The small molecule below binds the protein below.
Small molecule (SMILES): N[C@@H](Cc1c[nH]c2ccccc12)C(=O)O

Sequence of chain 1.C:
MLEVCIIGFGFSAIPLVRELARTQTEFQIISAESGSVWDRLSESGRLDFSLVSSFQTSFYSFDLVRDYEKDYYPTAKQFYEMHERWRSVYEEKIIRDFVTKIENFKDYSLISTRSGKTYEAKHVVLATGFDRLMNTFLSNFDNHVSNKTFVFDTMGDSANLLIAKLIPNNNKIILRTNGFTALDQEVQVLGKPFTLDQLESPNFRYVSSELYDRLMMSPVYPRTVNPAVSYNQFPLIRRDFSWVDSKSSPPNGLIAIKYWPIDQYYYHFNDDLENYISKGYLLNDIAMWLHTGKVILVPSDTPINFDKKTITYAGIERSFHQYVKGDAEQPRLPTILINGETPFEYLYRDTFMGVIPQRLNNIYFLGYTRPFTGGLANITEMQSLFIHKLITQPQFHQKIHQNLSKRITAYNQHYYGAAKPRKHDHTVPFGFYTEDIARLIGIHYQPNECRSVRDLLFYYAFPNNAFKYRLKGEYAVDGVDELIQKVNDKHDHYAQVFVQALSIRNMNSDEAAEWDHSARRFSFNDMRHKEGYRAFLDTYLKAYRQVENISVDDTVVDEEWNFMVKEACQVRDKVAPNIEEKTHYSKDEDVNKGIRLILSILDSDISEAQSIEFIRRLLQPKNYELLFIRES

Binding-site contacts:
Ligand atom C contacts residue LYS595 of chain 1.C at 4.1 Å.
Ligand atom N contacts residue MET224 of chain 1.C at 4.1 Å.
Ligand atom CZ2 contacts residue MET224 of chain 1.C at 3.5 Å (hydrophobic).
Ligand atom O contacts residue LEU223 of chain 1.C at 3.4 Å (h-bond).
Ligand atom CH2 contacts residue MET224 of chain 1.C at 3.8 Å (hydrophobic).
Ligand atom CG contacts residue LEU207 of chain 1.C at 4.0 Å (hydrophobic).
Ligand atom CE2 contacts residue PHE532 of chain 1.C at 3.7 Å (hydrophobic).
Ligand atom C contacts residue GLN508 of chain 1.C at 3.6 Å.
Ligand atom CH2 contacts residue THR381 of chain 1.C at 4.2 Å.
Ligand atom CE3 contacts residue LEU204 of chain 1.C at 3.4 Å (hydrophobic).
Ligand atom CE2 contacts residue MET224 of chain 1.C at 3.5 Å (hydrophobic).
Ligand atom O contacts residue LYS595 of chain 1.C at 4.1 Å.
Ligand atom O contacts residue GLN508 of chain 1.C at 3.1 Å (h-bond).
Ligand atom CZ3 contacts residue LEU204 of chain 1.C at 3.8 Å (hydrophobic).
Ligand atom C contacts residue SER531 of chain 1.C at 3.8 Å.
Ligand atom CZ3 contacts residue PHE532 of chain 1.C at 4.2 Å (hydrophobic).
Ligand atom N contacts residue GLN508 of chain 1.C at 2.6 Å (h-bond).
Ligand atom CA contacts residue GLN508 of chain 1.C at 3.3 Å.
Ligand atom CE3 contacts residue PHE532 of chain 1.C at 3.6 Å (hydrophobic).
Ligand atom CB contacts residue PHE532 of chain 1.C at 4.2 Å (hydrophobic).
Ligand atom CG contacts residue MET224 of chain 1.C at 4.1 Å (hydrophobic).
Ligand atom CZ3 contacts residue GLU208 of chain 1.C at 3.6 Å.
Ligand atom CZ3 contacts residue MET224 of chain 1.C at 4.2 Å (hydrophobic).
Ligand atom CD1 contacts residue LEU223 of chain 1.C at 3.7 Å (hydrophobic).
Ligand atom C contacts residue LEU223 of chain 1.C at 4.2 Å (hydrophobic).
Ligand atom N contacts residue LEU223 of chain 1.C at 3.3 Å (h-bond).
Ligand atom CB contacts residue LEU207 of chain 1.C at 3.3 Å (hydrophobic).
Ligand atom NE1 contacts residue PHE532 of chain 1.C at 3.8 Å.
Ligand atom NE1 contacts residue MET224 of chain 1.C at 3.0 Å (h-bond).
Ligand atom CD2 contacts residue MET224 of chain 1.C at 3.9 Å (hydrophobic).
Ligand atom OXT contacts residue SER531 of chain 1.C at 2.6 Å (h-bond).
Ligand atom CG contacts residue PHE532 of chain 1.C at 3.5 Å (hydrophobic).
Ligand atom CA contacts residue LEU207 of chain 1.C at 3.4 Å (hydrophobic).
Ligand atom N contacts residue LEU207 of chain 1.C at 3.0 Å (h-bond).
Ligand atom CH2 contacts residue LEU191 of chain 1.C at 4.2 Å (hydrophobic).
Ligand atom OXT contacts residue LYS595 of chain 1.C at 3.6 Å (salt-bridge).
Ligand atom CD1 contacts residue PHE532 of chain 1.C at 3.7 Å (hydrophobic).
Ligand atom CD2 contacts residue PHE532 of chain 1.C at 3.5 Å (hydrophobic).
Ligand atom CE3 contacts residue GLU208 of chain 1.C at 3.7 Å.
Ligand atom CD1 contacts residue MET224 of chain 1.C at 3.9 Å (hydrophobic).